Binding-site contacts:
Ligand atom C11 contacts residue SER126 of chain 1.A at 4.0 Å.
Ligand atom O1 contacts residue SER126 of chain 1.A at 3.5 Å.
Ligand atom C18 contacts residue PHE113 of chain 1.A at 3.7 Å (hydrophobic).
Ligand atom C17 contacts residue VAL89 of chain 1.A at 3.9 Å (hydrophobic).
Ligand atom C11 contacts residue TYR38 of chain 1.A at 3.4 Å (hydrophobic).
Ligand atom C3 contacts residue TYR128 of chain 1.A at 3.3 Å (hydrophobic).
Ligand atom C8 contacts residue TYR128 of chain 1.A at 3.8 Å (hydrophobic).
Ligand atom N4 contacts residue PHE113 of chain 1.A at 3.6 Å.
Ligand atom C19 contacts residue ARG91 of chain 1.A at 3.9 Å.
Ligand atom C20 contacts residue GLU65 of chain 1.A at 3.7 Å.
Ligand atom C18 contacts residue PHE50 of chain 1.A at 3.7 Å (hydrophobic).
Ligand atom C10 contacts residue ARG91 of chain 1.A at 3.3 Å.
Ligand atom N4 contacts residue ALA100 of chain 1.A at 3.8 Å.
Ligand atom C19 contacts residue HIS98 of chain 1.A at 3.3 Å.
Ligand atom N4 contacts residue SER115 of chain 1.A at 3.9 Å.
Ligand atom C18 contacts residue TYR128 of chain 1.A at 3.9 Å (hydrophobic).
Ligand atom C16 contacts residue HIS98 of chain 1.A at 3.6 Å.
Ligand atom C21 contacts residue PHE50 of chain 1.A at 3.6 Å (hydrophobic).
Ligand atom O1 contacts residue TYR128 of chain 1.A at 2.8 Å (h-bond).
Ligand atom C15 contacts residue PHE113 of chain 1.A at 3.6 Å (hydrophobic).
Ligand atom C19 contacts residue ALA100 of chain 1.A at 3.9 Å (hydrophobic).
Ligand atom C19 contacts residue VAL89 of chain 1.A at 3.7 Å (hydrophobic).
Ligand atom C11 contacts residue VAL42 of chain 1.A at 3.6 Å (hydrophobic).
Ligand atom N3 contacts residue ARG91 of chain 1.A at 3.1 Å (salt-bridge).
Ligand atom C12 contacts residue TYR28 of chain 1.A at 3.7 Å (hydrophobic).
Ligand atom C7 contacts residue TYR128 of chain 1.A at 3.6 Å (hydrophobic).
Ligand atom C12 contacts residue SER126 of chain 1.A at 3.7 Å.
Ligand atom C5 contacts residue VAL42 of chain 1.A at 3.6 Å (hydrophobic).
Ligand atom C10 contacts residue GLU65 of chain 1.A at 3.2 Å.
Ligand atom C8 contacts residue PHE113 of chain 1.A at 3.8 Å (hydrophobic).
Ligand atom C20 contacts residue ARG91 of chain 1.A at 3.4 Å.
Ligand atom C12 contacts residue VAL42 of chain 1.A at 3.9 Å (hydrophobic).
Ligand atom C11 contacts residue PHE33 of chain 1.A at 3.8 Å (hydrophobic).
Ligand atom C18 contacts residue PHE52 of chain 1.A at 3.8 Å (hydrophobic).
Ligand atom C12 contacts residue TYR128 of chain 1.A at 3.8 Å (hydrophobic).
Ligand atom C15 contacts residue TYR128 of chain 1.A at 3.4 Å (hydrophobic).
Ligand atom C14 contacts residue ALA100 of chain 1.A at 4.0 Å (hydrophobic).
Ligand atom C17 contacts residue ALA100 of chain 1.A at 3.8 Å (hydrophobic).
Ligand atom C9 contacts residue ILE45 of chain 1.A at 3.5 Å (hydrophobic).
Ligand atom O1 contacts residue PHE113 of chain 1.A at 3.5 Å.

Sequence of chain 1.A:
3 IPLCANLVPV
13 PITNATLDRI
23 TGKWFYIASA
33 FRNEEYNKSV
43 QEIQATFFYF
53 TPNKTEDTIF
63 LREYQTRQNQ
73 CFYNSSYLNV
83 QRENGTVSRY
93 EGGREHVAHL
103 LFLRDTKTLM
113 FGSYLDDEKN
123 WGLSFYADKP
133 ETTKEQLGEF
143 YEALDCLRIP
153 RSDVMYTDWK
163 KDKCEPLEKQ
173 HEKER

This small molecule binds to this protein.
Small molecule (SMILES): CC(C)N(CC[C@](C(N)=O)(c1ccccc1)c1ccccn1)C(C)C